Binding-site contacts:
Ligand atom C3 contacts residue MET77 of chain 1.A at 4.1 Å (hydrophobic).
Ligand atom O17 contacts residue LEU212 of chain 1.A at 4.0 Å.
Ligand atom O17 contacts residue THR209 of chain 1.A at 2.9 Å (h-bond).
Ligand atom C2 contacts residue MET77 of chain 1.A at 4.0 Å (hydrophobic).
Ligand atom C3 contacts residue PHE96 of chain 1.A at 3.9 Å (hydrophobic).
Ligand atom C19 contacts residue MET77 of chain 1.A at 3.8 Å (hydrophobic).
Ligand atom C17 contacts residue THR209 of chain 1.A at 3.9 Å.
Ligand atom C16 contacts residue LEU33 of chain 1.A at 3.9 Å (hydrophobic).
Ligand atom C18 contacts residue MET74 of chain 1.A at 3.7 Å (hydrophobic).
Ligand atom C5 contacts residue PHE96 of chain 1.A at 3.6 Å (hydrophobic).
Ligand atom C4 contacts residue MET77 of chain 1.A at 4.0 Å (hydrophobic).
Ligand atom C6 contacts residue VAL78 of chain 1.A at 4.0 Å (hydrophobic).
Ligand atom C16 contacts residue THR209 of chain 1.A at 4.0 Å.
Ligand atom C12 contacts residue LEU36 of chain 1.A at 3.4 Å (hydrophobic).
Ligand atom C1 contacts residue LEU36 of chain 1.A at 4.0 Å (hydrophobic).
Ligand atom O3 contacts residue PHE96 of chain 1.A at 3.8 Å.
Ligand atom C18 contacts residue THR209 of chain 1.A at 3.3 Å.
Ligand atom C17 contacts residue LEU33 of chain 1.A at 3.7 Å (hydrophobic).
Ligand atom C17 contacts residue ASN37 of chain 1.A at 3.5 Å.
Ligand atom C1 contacts residue LEU39 of chain 1.A at 4.0 Å (hydrophobic).
Ligand atom O17 contacts residue PHE223 of chain 1.A at 4.1 Å.
Ligand atom C13 contacts residue ASN37 of chain 1.A at 3.8 Å.
Ligand atom O3 contacts residue MET77 of chain 1.A at 4.1 Å.
Ligand atom C7 contacts residue LEU205 of chain 1.A at 4.2 Å (hydrophobic).
Ligand atom O17 contacts residue LEU33 of chain 1.A at 4.1 Å.
Ligand atom C6 contacts residue LEU205 of chain 1.A at 4.1 Å (hydrophobic).
Ligand atom C12 contacts residue ASN37 of chain 1.A at 3.2 Å.
Ligand atom C3 contacts residue ARG84 of chain 1.A at 4.2 Å.
Ligand atom C6 contacts residue PHE96 of chain 1.A at 3.8 Å (hydrophobic).
Ligand atom C9 contacts residue LEU36 of chain 1.A at 4.0 Å (hydrophobic).
Ligand atom C16 contacts residue PHE208 of chain 1.A at 3.8 Å (hydrophobic).
Ligand atom C2 contacts residue LEU39 of chain 1.A at 4.0 Å (hydrophobic).
Ligand atom O17 contacts residue ASN37 of chain 1.A at 2.9 Å (h-bond).
Ligand atom O3 contacts residue ARG84 of chain 1.A at 3.0 Å (salt-bridge).
Ligand atom C19 contacts residue MET74 of chain 1.A at 4.1 Å (hydrophobic).
Ligand atom C4 contacts residue PHE96 of chain 1.A at 3.8 Å (hydrophobic).
Ligand atom O3 contacts residue MET81 of chain 1.A at 3.6 Å.
Ligand atom C4 contacts residue MET81 of chain 1.A at 4.1 Å (hydrophobic).
Ligand atom C11 contacts residue LEU36 of chain 1.A at 3.3 Å (hydrophobic).
Ligand atom C15 contacts residue LEU205 of chain 1.A at 4.0 Å (hydrophobic).

This protein binds this small molecule.
Small molecule (SMILES): C[C@]12CCC(=O)C[C@@H]1CC[C@@H]1[C@@H]2CC[C@]2(C)[C@@H](O)CC[C@@H]12

Sequence of chain 1.A:
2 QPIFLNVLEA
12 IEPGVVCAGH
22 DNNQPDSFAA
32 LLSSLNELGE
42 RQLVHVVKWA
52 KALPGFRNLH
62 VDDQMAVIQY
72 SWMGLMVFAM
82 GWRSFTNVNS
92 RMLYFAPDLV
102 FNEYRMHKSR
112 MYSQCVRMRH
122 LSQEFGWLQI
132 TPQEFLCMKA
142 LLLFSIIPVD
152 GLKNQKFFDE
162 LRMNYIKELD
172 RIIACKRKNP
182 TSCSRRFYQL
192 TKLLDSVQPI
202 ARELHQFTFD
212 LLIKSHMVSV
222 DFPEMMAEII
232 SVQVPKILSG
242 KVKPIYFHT